Binding-site contacts:
Ligand atom C5 contacts residue MET223 of chain 4.E at 4.0 Å (hydrophobic).
Ligand atom C5 contacts residue LYS220 of chain 4.E at 4.0 Å.
Ligand atom C4 contacts residue ASN225 of chain 4.E at 4.2 Å.
Ligand atom C6 contacts residue LYS220 of chain 4.E at 4.0 Å.
Ligand atom C6 contacts residue ASP283 of chain 4.E at 3.8 Å.
Ligand atom C3 contacts residue LYS220 of chain 4.E at 4.1 Å.
Ligand atom C7 contacts residue MET223 of chain 4.E at 3.6 Å (hydrophobic).
Ligand atom C5 contacts residue ASN225 of chain 4.E at 3.6 Å.
Ligand atom O7 contacts residue LYS220 of chain 4.E at 4.0 Å.
Ligand atom O7 contacts residue ARG251 of chain 4.E at 4.3 Å.
Ligand atom C1 contacts residue LYS220 of chain 4.E at 4.0 Å.
Ligand atom O5 contacts residue LYS220 of chain 4.E at 3.4 Å.
Ligand atom O7 contacts residue ASN225 of chain 4.E at 2.9 Å (h-bond).
Ligand atom N2 contacts residue ASN225 of chain 4.E at 3.0 Å (h-bond).
Ligand atom O3 contacts residue ASP283 of chain 4.E at 4.3 Å.
Ligand atom O4 contacts residue LYS220 of chain 4.E at 4.2 Å.
Ligand atom O7 contacts residue MET223 of chain 4.E at 3.5 Å.
Ligand atom O6 contacts residue ASP283 of chain 4.E at 3.8 Å.
Ligand atom O7 contacts residue SER252 of chain 4.E at 2.9 Å (h-bond).
Ligand atom C1 contacts residue LYS220 of chain 4.E at 4.2 Å.
Ligand atom C1 contacts residue ASN225 of chain 4.E at 1.4 Å.
Ligand atom C8 contacts residue MET223 of chain 4.E at 3.3 Å (hydrophobic).
Ligand atom C8 contacts residue SER252 of chain 4.E at 3.4 Å.
Ligand atom C3 contacts residue ASN225 of chain 4.E at 3.8 Å.
Ligand atom C2 contacts residue LYS220 of chain 4.E at 3.7 Å.
Ligand atom C2 contacts residue ASP283 of chain 4.E at 3.8 Å.
Ligand atom C8 contacts residue ARG251 of chain 4.E at 3.5 Å.
Ligand atom C7 contacts residue ASN225 of chain 4.E at 3.2 Å.
Ligand atom C7 contacts residue SER252 of chain 4.E at 3.5 Å.
Ligand atom O4 contacts residue MET223 of chain 4.E at 3.7 Å.
Ligand atom O3 contacts residue LYS220 of chain 4.E at 3.8 Å.
Ligand atom C4 contacts residue MET223 of chain 4.E at 4.0 Å (hydrophobic).
Ligand atom N2 contacts residue MET223 of chain 4.E at 3.8 Å.
Ligand atom O6 contacts residue TYR243 of chain 4.E at 4.0 Å.
Ligand atom C7 contacts residue ARG251 of chain 4.E at 4.0 Å.
Ligand atom N2 contacts residue LYS220 of chain 4.E at 4.1 Å.
Ligand atom C2 contacts residue ASN225 of chain 4.E at 2.5 Å.
Ligand atom C4 contacts residue LYS220 of chain 4.E at 3.4 Å.
Ligand atom C3 contacts residue MET223 of chain 4.E at 3.7 Å (hydrophobic).
Ligand atom O5 contacts residue ASN225 of chain 4.E at 2.3 Å (h-bond).

Sequence of chain 4.E:
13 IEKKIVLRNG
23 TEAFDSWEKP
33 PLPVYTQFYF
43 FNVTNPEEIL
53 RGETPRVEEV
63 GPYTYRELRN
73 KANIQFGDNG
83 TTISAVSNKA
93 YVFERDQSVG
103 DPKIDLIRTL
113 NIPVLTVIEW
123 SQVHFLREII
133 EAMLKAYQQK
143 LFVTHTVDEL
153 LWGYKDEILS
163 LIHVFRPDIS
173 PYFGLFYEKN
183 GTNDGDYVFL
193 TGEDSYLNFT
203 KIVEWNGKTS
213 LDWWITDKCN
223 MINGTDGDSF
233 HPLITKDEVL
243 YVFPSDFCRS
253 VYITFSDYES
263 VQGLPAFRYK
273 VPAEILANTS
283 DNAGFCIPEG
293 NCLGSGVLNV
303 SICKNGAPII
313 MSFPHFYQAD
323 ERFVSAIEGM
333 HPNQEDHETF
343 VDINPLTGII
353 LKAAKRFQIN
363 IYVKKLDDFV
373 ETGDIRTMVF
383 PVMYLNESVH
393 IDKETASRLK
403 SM

The protein below binds the small molecule below.
Small molecule (SMILES): CC(=O)N[C@H]1[C@H](O[C@H]2[C@H](O)[C@@H](NC(C)=O)CO[C@@H]2CO)O[C@H](CO)[C@@H](O[C@@H]2O[C@H](CO)[C@@H](O)[C@H](O)[C@@H]2O)[C@@H]1O